The protein below binds the small molecule below.
Small molecule (SMILES): CC[C@H](C)[C@H](N)C(=O)N[C@@H](CO)C(=O)N[C@@H](CCC(=O)O)C(=O)N[C@H](C=O)C(C)C

Binding-site contacts:
Ligand atom C contacts residue ALA2 of chain 45.E at 3.7 Å (hydrophobic).
Ligand atom CB contacts residue VAL4 of chain 45.E at 4.3 Å (hydrophobic).
Ligand atom N contacts residue ALA2 of chain 45.E at 3.0 Å (h-bond).
Ligand atom C contacts residue VAL4 of chain 45.E at 3.6 Å (hydrophobic).
Ligand atom C contacts residue GLN3 of chain 45.E at 3.9 Å.
Ligand atom O contacts residue VAL4 of chain 45.E at 3.8 Å.
Ligand atom CG2 contacts residue SER5 of chain 45.E at 3.7 Å.
Ligand atom OG contacts residue GLN3 of chain 45.E at 3.3 Å (h-bond).
Ligand atom OE2 contacts residue VAL4 of chain 45.E at 3.6 Å.
Ligand atom CA contacts residue ALA2 of chain 45.E at 3.5 Å (hydrophobic).
Ligand atom OE1 contacts residue ASN25 of chain 45.E at 4.4 Å.
Ligand atom CB contacts residue GLN3 of chain 45.E at 3.4 Å.
Ligand atom CG2 contacts residue VAL4 of chain 45.E at 3.8 Å (hydrophobic).
Ligand atom CA contacts residue GLN3 of chain 45.E at 4.2 Å.
Ligand atom CD contacts residue VAL4 of chain 45.E at 3.8 Å (hydrophobic).
Ligand atom C contacts residue VAL4 of chain 45.E at 4.0 Å (hydrophobic).
Ligand atom O contacts residue VAL4 of chain 45.E at 2.9 Å (h-bond).
Ligand atom CB contacts residue ALA2 of chain 45.E at 3.4 Å (hydrophobic).
Ligand atom OE1 contacts residue VAL4 of chain 45.E at 3.5 Å.
Ligand atom CB contacts residue ALA2 of chain 45.E at 4.3 Å (hydrophobic).
Ligand atom CG1 contacts residue GLN3 of chain 45.E at 4.1 Å.
Ligand atom CA contacts residue ALA2 of chain 45.E at 4.0 Å (hydrophobic).
Ligand atom CB contacts residue GLN3 of chain 45.E at 4.4 Å.
Ligand atom N contacts residue VAL4 of chain 45.E at 3.0 Å (h-bond).
Ligand atom O contacts residue SER5 of chain 45.E at 3.8 Å.
Ligand atom CA contacts residue VAL4 of chain 45.E at 3.5 Å (hydrophobic).
Ligand atom O contacts residue ALA2 of chain 45.E at 3.9 Å.
Ligand atom C contacts residue VAL4 of chain 45.E at 4.2 Å (hydrophobic).
Ligand atom C contacts residue ALA2 of chain 45.E at 4.3 Å (hydrophobic).
Ligand atom CG2 contacts residue GLN3 of chain 45.E at 3.4 Å.
Ligand atom CA contacts residue VAL4 of chain 45.E at 4.0 Å (hydrophobic).
Ligand atom O contacts residue GLN3 of chain 45.E at 3.1 Å (h-bond).
Ligand atom CB contacts residue VAL4 of chain 45.E at 4.5 Å (hydrophobic).
Ligand atom O contacts residue SER6 of chain 45.E at 4.1 Å.
Ligand atom CG2 contacts residue ALA2 of chain 45.E at 4.0 Å (hydrophobic).

Sequence of chain 45.E:
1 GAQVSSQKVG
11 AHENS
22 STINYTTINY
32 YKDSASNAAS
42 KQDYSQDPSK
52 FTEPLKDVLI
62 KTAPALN